A small-molecule ligand and the protein it binds are described below.
Small molecule (SMILES): CC(=O)N[C@@H]1[C@@H](O)[C@H](O)[C@@H](CO)O[C@H]1O

Sequence of chain 1.B:
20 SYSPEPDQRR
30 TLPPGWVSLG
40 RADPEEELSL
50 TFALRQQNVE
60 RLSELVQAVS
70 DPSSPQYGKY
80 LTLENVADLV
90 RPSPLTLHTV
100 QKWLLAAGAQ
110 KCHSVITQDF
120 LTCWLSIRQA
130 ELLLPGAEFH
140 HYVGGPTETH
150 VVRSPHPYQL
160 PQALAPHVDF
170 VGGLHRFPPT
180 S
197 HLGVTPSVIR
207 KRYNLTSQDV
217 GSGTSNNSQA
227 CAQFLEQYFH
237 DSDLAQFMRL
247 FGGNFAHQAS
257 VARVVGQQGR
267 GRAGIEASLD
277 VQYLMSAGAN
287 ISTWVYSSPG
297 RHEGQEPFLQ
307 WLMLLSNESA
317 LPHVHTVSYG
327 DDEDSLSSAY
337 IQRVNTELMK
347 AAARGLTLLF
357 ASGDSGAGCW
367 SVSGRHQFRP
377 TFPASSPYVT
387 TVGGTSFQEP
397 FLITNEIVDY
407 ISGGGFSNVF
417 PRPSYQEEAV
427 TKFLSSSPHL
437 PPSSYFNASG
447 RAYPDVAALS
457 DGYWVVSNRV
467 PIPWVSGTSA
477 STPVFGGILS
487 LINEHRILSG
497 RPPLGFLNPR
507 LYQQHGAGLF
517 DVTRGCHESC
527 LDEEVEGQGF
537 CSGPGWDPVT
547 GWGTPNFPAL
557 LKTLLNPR

Binding-site contacts:
Ligand atom O5 contacts residue ASN414 of chain 1.B at 3.8 Å.
Ligand atom C5 contacts residue ASN414 of chain 1.B at 3.6 Å.
Ligand atom C3 contacts residue ASN414 of chain 1.B at 4.1 Å.
Ligand atom C7 contacts residue ASN414 of chain 1.B at 3.8 Å.
Ligand atom C6 contacts residue ASN443 of chain 1.B at 3.1 Å.
Ligand atom O3 contacts residue ASN443 of chain 1.B at 2.9 Å (h-bond).
Ligand atom C2 contacts residue ASN414 of chain 1.B at 3.6 Å.
Ligand atom C1 contacts residue ASN443 of chain 1.B at 4.1 Å.
Ligand atom C5 contacts residue ASN443 of chain 1.B at 2.5 Å.
Ligand atom O6 contacts residue ASN443 of chain 1.B at 3.6 Å.
Ligand atom O3 contacts residue ASN414 of chain 1.B at 3.5 Å (h-bond).
Ligand atom C6 contacts residue GLN373 of chain 1.B at 4.1 Å.
Ligand atom C3 contacts residue ASN443 of chain 1.B at 2.4 Å.
Ligand atom O6 contacts residue PHE442 of chain 1.B at 4.5 Å.
Ligand atom N2 contacts residue ASN414 of chain 1.B at 3.8 Å.
Ligand atom O6 contacts residue ASN414 of chain 1.B at 4.3 Å.
Ligand atom C6 contacts residue ASN414 of chain 1.B at 3.0 Å.
Ligand atom C2 contacts residue ASN443 of chain 1.B at 3.8 Å.
Ligand atom C4 contacts residue ASN443 of chain 1.B at 1.3 Å.
Ligand atom C4 contacts residue ASN414 of chain 1.B at 3.5 Å.
Ligand atom O6 contacts residue GLN373 of chain 1.B at 4.0 Å.
Ligand atom O7 contacts residue ASN414 of chain 1.B at 3.2 Å (h-bond).
Ligand atom O5 contacts residue ASN443 of chain 1.B at 3.7 Å.